Binding-site contacts:
Ligand atom C5 contacts residue ASN140 of chain 3.A at 4.4 Å.
Ligand atom O6 contacts residue ASN140 of chain 3.A at 2.8 Å (h-bond).
Ligand atom C1 contacts residue ASN136 of chain 3.A at 1.4 Å.
Ligand atom O7 contacts residue ASN136 of chain 3.A at 4.0 Å.
Ligand atom C1 contacts residue ASN140 of chain 3.A at 4.5 Å.
Ligand atom C3 contacts residue ASN136 of chain 3.A at 3.8 Å.
Ligand atom C8 contacts residue ARG221 of chain 3.A at 3.8 Å.
Ligand atom O5 contacts residue ASN140 of chain 3.A at 3.5 Å (h-bond).
Ligand atom N2 contacts residue LYS133 of chain 3.A at 3.5 Å (salt-bridge).
Ligand atom C6 contacts residue ASN140 of chain 3.A at 4.0 Å.
Ligand atom C7 contacts residue ASN136 of chain 3.A at 3.7 Å.
Ligand atom C2 contacts residue ASN136 of chain 3.A at 2.5 Å.
Ligand atom C1 contacts residue LYS133 of chain 3.A at 3.4 Å.
Ligand atom C5 contacts residue ASN136 of chain 3.A at 3.7 Å.
Ligand atom C8 contacts residue LYS133 of chain 3.A at 4.5 Å.
Ligand atom C4 contacts residue ASN136 of chain 3.A at 4.2 Å.
Ligand atom O5 contacts residue ASN136 of chain 3.A at 2.4 Å (h-bond).
Ligand atom C2 contacts residue LYS133 of chain 3.A at 4.0 Å.
Ligand atom C7 contacts residue LYS133 of chain 3.A at 4.4 Å.
Ligand atom N2 contacts residue ASN136 of chain 3.A at 2.9 Å (h-bond).

A protein and the small-molecule ligand that binds it are described below.
Small molecule (SMILES): CC(=O)N[C@@H]1[C@@H](O)[C@H](O)[C@@H](CO)O[C@H]1O

Sequence of chain 3.A:
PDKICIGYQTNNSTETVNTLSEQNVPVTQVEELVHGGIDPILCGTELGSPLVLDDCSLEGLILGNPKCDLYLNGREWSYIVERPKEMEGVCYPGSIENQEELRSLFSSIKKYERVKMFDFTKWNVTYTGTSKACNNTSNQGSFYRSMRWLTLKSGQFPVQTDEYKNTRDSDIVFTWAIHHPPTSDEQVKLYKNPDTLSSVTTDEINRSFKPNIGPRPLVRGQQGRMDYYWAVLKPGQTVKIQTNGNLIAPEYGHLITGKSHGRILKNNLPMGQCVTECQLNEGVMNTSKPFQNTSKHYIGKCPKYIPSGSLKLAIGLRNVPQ